Binding-site contacts:
Ligand atom C5 contacts residue ASN316 of chain 1.A at 3.7 Å.
Ligand atom C1 contacts residue NA1 of chain 1.O at 4.0 Å.
Ligand atom O6 contacts residue ASP319 of chain 1.A at 3.4 Å (salt-bridge).
Ligand atom N2 contacts residue ASN316 of chain 1.A at 2.9 Å (h-bond).
Ligand atom O7 contacts residue MPD1 of chain 1.F at 3.8 Å.
Ligand atom O5 contacts residue ASP319 of chain 1.A at 3.5 Å (salt-bridge).
Ligand atom C7 contacts residue ASN316 of chain 1.A at 3.3 Å.
Ligand atom C6 contacts residue ASP319 of chain 1.A at 3.5 Å.
Ligand atom C4 contacts residue ASN316 of chain 1.A at 4.3 Å.
Ligand atom O7 contacts residue ASN316 of chain 1.A at 3.3 Å (h-bond).
Ligand atom O5 contacts residue ASN316 of chain 1.A at 2.4 Å (h-bond).
Ligand atom C7 contacts residue MPD1 of chain 1.F at 4.4 Å.
Ligand atom C5 contacts residue THR318 of chain 1.A at 4.1 Å.
Ligand atom C2 contacts residue NA1 of chain 1.O at 4.5 Å.
Ligand atom C1 contacts residue ASN316 of chain 1.A at 1.5 Å.
Ligand atom N2 contacts residue NA1 of chain 1.O at 3.8 Å.
Ligand atom C8 contacts residue MPD1 of chain 1.F at 4.1 Å.
Ligand atom C1 contacts residue THR318 of chain 1.A at 4.2 Å.
Ligand atom C1 contacts residue ASP319 of chain 1.A at 4.1 Å.
Ligand atom C8 contacts residue ASN316 of chain 1.A at 4.4 Å.
Ligand atom O5 contacts residue THR318 of chain 1.A at 4.1 Å.
Ligand atom C2 contacts residue ASN316 of chain 1.A at 2.5 Å.
Ligand atom C8 contacts residue ILE249 of chain 1.A at 4.2 Å (hydrophobic).
Ligand atom C3 contacts residue ASN316 of chain 1.A at 3.8 Å.
Ligand atom O7 contacts residue THR318 of chain 1.A at 4.2 Å.
Ligand atom C5 contacts residue ASP319 of chain 1.A at 4.1 Å.
Ligand atom C8 contacts residue NA1 of chain 1.O at 4.5 Å.
Ligand atom O6 contacts residue THR318 of chain 1.A at 3.8 Å.

A protein and the small-molecule ligand that binds it are described below.
Small molecule (SMILES): CC(=O)N[C@H]1[C@H](O[C@H]2[C@H](O)[C@@H](NC(C)=O)CO[C@@H]2CO)O[C@H](CO)[C@@H](O[C@@H]2O[C@H](CO)[C@@H](O)[C@H](O[C@H]3O[C@H](CO)[C@@H](O)[C@H](O)[C@@H]3O)[C@@H]2O)[C@@H]1O

Sequence of chain 1.A:
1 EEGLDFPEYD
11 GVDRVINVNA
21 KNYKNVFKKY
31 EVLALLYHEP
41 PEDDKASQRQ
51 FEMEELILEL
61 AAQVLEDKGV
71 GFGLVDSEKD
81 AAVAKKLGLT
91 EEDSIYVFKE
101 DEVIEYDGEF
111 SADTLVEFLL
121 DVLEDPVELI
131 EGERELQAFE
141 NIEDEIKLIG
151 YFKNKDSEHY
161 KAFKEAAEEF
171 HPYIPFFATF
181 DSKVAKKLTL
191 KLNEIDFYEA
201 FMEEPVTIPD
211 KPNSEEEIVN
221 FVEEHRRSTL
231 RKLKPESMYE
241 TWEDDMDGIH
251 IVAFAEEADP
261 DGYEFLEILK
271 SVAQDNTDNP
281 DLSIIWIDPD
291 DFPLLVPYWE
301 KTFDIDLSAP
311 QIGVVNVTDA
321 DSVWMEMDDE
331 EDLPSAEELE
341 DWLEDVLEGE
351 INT